A protein and the small-molecule ligand that binds it are described below.
Small molecule (SMILES): Cc1c(CN(C)C(=O)/C=C/c2cnc3c(c2)CC[C@@H](N)C(=O)N3)oc2ccccc12

Sequence of chain 1.E:
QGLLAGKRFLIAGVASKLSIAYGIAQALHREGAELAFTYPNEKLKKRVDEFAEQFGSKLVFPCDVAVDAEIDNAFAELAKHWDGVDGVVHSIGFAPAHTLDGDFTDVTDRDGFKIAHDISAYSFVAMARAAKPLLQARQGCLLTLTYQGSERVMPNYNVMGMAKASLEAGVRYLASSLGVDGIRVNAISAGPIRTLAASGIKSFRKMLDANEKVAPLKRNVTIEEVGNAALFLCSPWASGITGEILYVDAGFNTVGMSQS

Binding-site contacts:
Ligand atom C5 contacts residue GLY99 of chain 1.E at 3.8 Å.
Ligand atom C14 contacts residue NAD1 of chain 1.O at 3.5 Å.
Ligand atom C12 contacts residue LEU106 of chain 1.E at 3.9 Å (hydrophobic).
Ligand atom C12 contacts residue ALA203 of chain 1.E at 3.5 Å (hydrophobic).
Ligand atom C3 contacts residue NAD1 of chain 1.O at 4.0 Å.
Ligand atom O1 contacts residue TYR163 of chain 1.E at 2.8 Å (h-bond).
Ligand atom C2 contacts residue NAD1 of chain 1.O at 3.7 Å.
Ligand atom C20 contacts residue PRO161 of chain 1.E at 3.7 Å (hydrophobic).
Ligand atom C13 contacts residue NAD1 of chain 1.O at 3.3 Å.
Ligand atom O1 contacts residue LYS170 of chain 1.E at 3.9 Å.
Ligand atom N1 contacts residue GLY99 of chain 1.E at 3.7 Å.
Ligand atom O2 contacts residue PHE100 of chain 1.E at 2.9 Å.
Ligand atom C9 contacts residue ALA203 of chain 1.E at 3.1 Å (hydrophobic).
Ligand atom C17 contacts residue MET213 of chain 1.E at 3.9 Å (hydrophobic).
Ligand atom C7 contacts residue PHE100 of chain 1.E at 3.7 Å (hydrophobic).
Ligand atom N2 contacts residue ALA101 of chain 1.E at 3.4 Å (h-bond).
Ligand atom C1 contacts residue NAD1 of chain 1.O at 3.3 Å.
Ligand atom C1 contacts residue TYR163 of chain 1.E at 3.4 Å (hydrophobic).
Ligand atom O1 contacts residue NAD1 of chain 1.O at 2.5 Å (h-bond).
Ligand atom O2 contacts residue ALA101 of chain 1.E at 3.7 Å.
Ligand atom N4 contacts residue NAD1 of chain 1.O at 3.4 Å.
Ligand atom C19 contacts residue MET213 of chain 1.E at 3.6 Å (hydrophobic).
Ligand atom C5 contacts residue MET166 of chain 1.E at 3.9 Å (hydrophobic).
Ligand atom C10 contacts residue ALA203 of chain 1.E at 3.1 Å (hydrophobic).
Ligand atom C21 contacts residue ASN162 of chain 1.E at 3.8 Å.
Ligand atom C11 contacts residue LEU106 of chain 1.E at 3.7 Å (hydrophobic).
Ligand atom C22 contacts residue TYR163 of chain 1.E at 3.4 Å (hydrophobic).
Ligand atom C17 contacts residue PHE210 of chain 1.E at 3.6 Å (hydrophobic).
Ligand atom N1 contacts residue PHE100 of chain 1.E at 3.2 Å.
Ligand atom C13 contacts residue TYR153 of chain 1.E at 3.4 Å (hydrophobic).
Ligand atom N2 contacts residue PHE100 of chain 1.E at 3.3 Å.
Ligand atom N1 contacts residue ALA101 of chain 1.E at 3.4 Å (h-bond).
Ligand atom C11 contacts residue ALA203 of chain 1.E at 3.7 Å (hydrophobic).
Ligand atom C13 contacts residue TYR163 of chain 1.E at 3.9 Å (hydrophobic).
Ligand atom C23 contacts residue TYR163 of chain 1.E at 3.5 Å (hydrophobic).
Ligand atom C5 contacts residue PHE100 of chain 1.E at 3.7 Å (hydrophobic).
Ligand atom N3 contacts residue SER205 of chain 1.E at 3.8 Å.
Ligand atom C21 contacts residue TYR163 of chain 1.E at 3.8 Å (hydrophobic).
Ligand atom O3 contacts residue TYR163 of chain 1.E at 3.5 Å.
Ligand atom C6 contacts residue LEU106 of chain 1.E at 3.9 Å (hydrophobic).